The small molecule below binds the protein below.
Small molecule (SMILES): CCC/C=N\O

Binding-site contacts:
Ligand atom O1 contacts residue HEM1 of chain 1.K at 3.0 Å (h-bond).
Ligand atom C2 contacts residue HIS340 of chain 1.D at 3.7 Å.
Ligand atom C4 contacts residue TYR339 of chain 1.D at 4.2 Å (hydrophobic).
Ligand atom N1 contacts residue HIS340 of chain 1.D at 3.5 Å (h-bond).
Ligand atom C4 contacts residue LEU338 of chain 1.D at 3.9 Å (hydrophobic).
Ligand atom C1 contacts residue HEM1 of chain 1.K at 3.0 Å.
Ligand atom N1 contacts residue SER239 of chain 1.D at 3.5 Å (h-bond).
Ligand atom C3 contacts residue TYR339 of chain 1.D at 4.1 Å (hydrophobic).
Ligand atom C3 contacts residue MET49 of chain 1.D at 4.2 Å (hydrophobic).
Ligand atom N1 contacts residue HIS319 of chain 1.D at 4.3 Å.
Ligand atom C1 contacts residue SER239 of chain 1.D at 4.0 Å.
Ligand atom C2 contacts residue SER239 of chain 1.D at 3.9 Å.
Ligand atom C2 contacts residue TYR339 of chain 1.D at 3.7 Å (hydrophobic).
Ligand atom C3 contacts residue LEU165 of chain 1.D at 4.2 Å (hydrophobic).
Ligand atom N1 contacts residue HEM1 of chain 1.K at 2.2 Å.
Ligand atom O1 contacts residue HIS340 of chain 1.D at 2.7 Å (h-bond).
Ligand atom C3 contacts residue HIS340 of chain 1.D at 4.3 Å.
Ligand atom O1 contacts residue ILE237 of chain 1.D at 4.2 Å.
Ligand atom C2 contacts residue HEM1 of chain 1.K at 4.5 Å.
Ligand atom C4 contacts residue MET49 of chain 1.D at 3.8 Å (hydrophobic).
Ligand atom C1 contacts residue HIS340 of chain 1.D at 3.9 Å.
Ligand atom O1 contacts residue SER239 of chain 1.D at 2.7 Å (h-bond).

Sequence of chain 1.D:
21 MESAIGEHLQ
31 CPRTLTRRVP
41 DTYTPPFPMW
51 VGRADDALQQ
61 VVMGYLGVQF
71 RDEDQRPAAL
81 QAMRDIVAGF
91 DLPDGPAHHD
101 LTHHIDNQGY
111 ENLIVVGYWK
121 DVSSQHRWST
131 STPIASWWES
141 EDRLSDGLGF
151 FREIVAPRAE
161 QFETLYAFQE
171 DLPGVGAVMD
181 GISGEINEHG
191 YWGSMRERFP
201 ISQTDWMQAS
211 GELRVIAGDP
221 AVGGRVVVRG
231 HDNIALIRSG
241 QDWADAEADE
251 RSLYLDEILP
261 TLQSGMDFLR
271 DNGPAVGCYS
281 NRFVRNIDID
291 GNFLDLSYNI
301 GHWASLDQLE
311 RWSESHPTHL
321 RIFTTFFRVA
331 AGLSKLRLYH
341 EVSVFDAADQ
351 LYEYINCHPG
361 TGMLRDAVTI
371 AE